Sequence of chain 1.A:
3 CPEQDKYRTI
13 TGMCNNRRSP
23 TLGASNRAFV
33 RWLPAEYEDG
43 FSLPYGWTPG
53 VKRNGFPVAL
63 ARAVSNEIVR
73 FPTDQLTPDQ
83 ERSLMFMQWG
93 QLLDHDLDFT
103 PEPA

A small-molecule ligand and the protein it binds are described below.
Small molecule (SMILES): CC(=O)N[C@H]1[C@H](O[C@H]2[C@H](O)[C@@H](NC(C)=O)CO[C@@H]2CO[C@@H]2O[C@@H](C)[C@@H](O)[C@@H](O)[C@@H]2O)O[C@H](CO)[C@@H](O[C@@H]2O[C@H](CO[C@H]3O[C@H](CO)[C@@H](O)[C@H](O)[C@@H]3O)[C@@H](O)[C@H](O)[C@@H]2O)[C@@H]1O

Sequence of chain 1.D:
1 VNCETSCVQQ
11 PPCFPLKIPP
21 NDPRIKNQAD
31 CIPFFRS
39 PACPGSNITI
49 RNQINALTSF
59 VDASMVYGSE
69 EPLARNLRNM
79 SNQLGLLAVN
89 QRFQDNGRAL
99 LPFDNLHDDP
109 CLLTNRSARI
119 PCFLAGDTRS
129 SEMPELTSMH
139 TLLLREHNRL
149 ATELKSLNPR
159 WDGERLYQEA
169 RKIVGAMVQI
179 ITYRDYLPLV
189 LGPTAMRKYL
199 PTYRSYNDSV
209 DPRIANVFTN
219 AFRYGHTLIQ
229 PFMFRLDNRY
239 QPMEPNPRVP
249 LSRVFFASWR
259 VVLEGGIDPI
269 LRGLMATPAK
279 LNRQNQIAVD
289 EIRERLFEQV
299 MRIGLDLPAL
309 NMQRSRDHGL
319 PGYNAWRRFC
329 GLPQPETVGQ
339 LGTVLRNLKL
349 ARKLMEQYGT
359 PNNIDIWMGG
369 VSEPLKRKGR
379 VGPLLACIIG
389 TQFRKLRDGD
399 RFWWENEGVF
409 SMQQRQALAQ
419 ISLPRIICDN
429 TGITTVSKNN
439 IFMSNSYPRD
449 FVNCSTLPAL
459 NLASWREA

Binding-site contacts:
Ligand atom O7 contacts residue ASN205 of chain 1.D at 3.5 Å (h-bond).
Ligand atom C2 contacts residue MAN5 of chain 1.E at 3.6 Å.
Ligand atom O5 contacts residue ASN205 of chain 1.D at 2.3 Å (h-bond).
Ligand atom O4 contacts residue MAN5 of chain 1.E at 3.6 Å.
Ligand atom O5 contacts residue ARG326 of chain 1.C at 4.0 Å.
Ligand atom C6 contacts residue LYS393 of chain 1.C at 3.7 Å.
Ligand atom C3 contacts residue ARG326 of chain 1.C at 4.0 Å.
Ligand atom C6 contacts residue TRP34 of chain 1.A at 3.8 Å (hydrophobic).
Ligand atom C3 contacts residue ASN205 of chain 1.D at 3.9 Å.
Ligand atom N2 contacts residue ASN205 of chain 1.D at 3.1 Å (h-bond).
Ligand atom O4 contacts residue LYS393 of chain 1.C at 3.0 Å (salt-bridge).
Ligand atom C2 contacts residue ASN205 of chain 1.D at 2.6 Å.
Ligand atom O7 contacts residue ARG326 of chain 1.C at 3.8 Å.
Ligand atom C4 contacts residue ARG392 of chain 1.D at 4.0 Å.
Ligand atom C6 contacts residue PHE327 of chain 1.C at 3.4 Å (hydrophobic).
Ligand atom O4 contacts residue TYR197 of chain 1.C at 3.9 Å.
Ligand atom C6 contacts residue LYS393 of chain 1.D at 4.0 Å.
Ligand atom C4 contacts residue PHE327 of chain 1.C at 3.7 Å (hydrophobic).
Ligand atom C5 contacts residue PHE327 of chain 1.C at 3.1 Å (hydrophobic).
Ligand atom C1 contacts residue ASN205 of chain 1.D at 1.4 Å.
Ligand atom C8 contacts residue LEU35 of chain 1.A at 3.7 Å (hydrophobic).
Ligand atom C7 contacts residue ASN205 of chain 1.D at 3.5 Å.
Ligand atom O6 contacts residue GLY329 of chain 1.C at 3.3 Å.
Ligand atom O6 contacts residue TRP34 of chain 1.A at 3.9 Å.
Ligand atom O4 contacts residue ARG326 of chain 1.C at 3.8 Å.
Ligand atom O5 contacts residue PHE327 of chain 1.C at 3.1 Å (h-bond).
Ligand atom O5 contacts residue VAL208 of chain 1.D at 3.5 Å.
Ligand atom O3 contacts residue PHE327 of chain 1.C at 2.9 Å (h-bond).
Ligand atom C1 contacts residue PHE327 of chain 1.C at 3.5 Å (hydrophobic).
Ligand atom O3 contacts residue FUC6 of chain 1.E at 3.6 Å.
Ligand atom O5 contacts residue PHE327 of chain 1.C at 3.4 Å.
Ligand atom C2 contacts residue ARG326 of chain 1.C at 3.8 Å.
Ligand atom C5 contacts residue ASN205 of chain 1.D at 3.6 Å.
Ligand atom C1 contacts residue PHE327 of chain 1.C at 4.0 Å (hydrophobic).
Ligand atom C3 contacts residue PHE327 of chain 1.C at 3.8 Å (hydrophobic).
Ligand atom O5 contacts residue MAN5 of chain 1.E at 3.9 Å.
Ligand atom C6 contacts residue SER207 of chain 1.D at 3.8 Å.
Ligand atom C6 contacts residue VAL208 of chain 1.D at 3.9 Å (hydrophobic).
Ligand atom C8 contacts residue SER207 of chain 1.D at 3.7 Å.
Ligand atom O7 contacts residue PHE327 of chain 1.C at 3.3 Å.

Sequence of chain 1.C:
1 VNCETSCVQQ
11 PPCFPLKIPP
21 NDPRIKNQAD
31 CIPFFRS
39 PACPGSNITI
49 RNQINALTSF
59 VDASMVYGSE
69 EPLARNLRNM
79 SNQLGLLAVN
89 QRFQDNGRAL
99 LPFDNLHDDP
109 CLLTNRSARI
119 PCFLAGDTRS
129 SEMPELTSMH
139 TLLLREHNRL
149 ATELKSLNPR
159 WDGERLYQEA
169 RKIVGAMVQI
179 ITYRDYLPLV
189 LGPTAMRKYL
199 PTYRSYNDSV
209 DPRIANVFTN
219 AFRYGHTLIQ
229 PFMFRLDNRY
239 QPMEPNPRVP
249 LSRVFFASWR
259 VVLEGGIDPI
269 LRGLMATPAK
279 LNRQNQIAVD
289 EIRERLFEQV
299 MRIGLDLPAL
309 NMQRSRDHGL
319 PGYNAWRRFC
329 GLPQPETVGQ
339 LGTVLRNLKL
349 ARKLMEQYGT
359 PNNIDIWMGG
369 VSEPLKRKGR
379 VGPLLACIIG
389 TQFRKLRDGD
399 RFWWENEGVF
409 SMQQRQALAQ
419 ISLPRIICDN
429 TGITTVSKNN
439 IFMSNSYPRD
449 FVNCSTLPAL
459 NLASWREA